Sequence of chain 1.A:
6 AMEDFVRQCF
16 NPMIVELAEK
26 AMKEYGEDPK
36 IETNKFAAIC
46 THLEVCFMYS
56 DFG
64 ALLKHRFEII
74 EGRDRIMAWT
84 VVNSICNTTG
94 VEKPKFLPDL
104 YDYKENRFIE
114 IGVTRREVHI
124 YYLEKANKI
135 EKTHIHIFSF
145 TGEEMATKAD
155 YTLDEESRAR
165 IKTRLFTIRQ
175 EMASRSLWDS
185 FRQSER

The small molecule below binds the protein below.
Small molecule (SMILES): O=C(O[C@@H]1Cc2c(O)cc(O)cc2O[C@@H]1c1cc(O)c(O)c(O)c1)c1cc(O)c(O)c(O)c1

Binding-site contacts:
Ligand atom O10 contacts residue LYS128 of chain 1.A at 3.0 Å (salt-bridge).
Ligand atom O10 contacts residue TYR124 of chain 1.A at 3.0 Å (h-bond).
Ligand atom C6 contacts residue MN1 of chain 1.B at 2.9 Å.
Ligand atom O03 contacts residue TYR30 of chain 1.A at 3.5 Å.
Ligand atom O7 contacts residue GLU113 of chain 1.A at 2.8 Å (salt-bridge).
Ligand atom O02 contacts residue LYS40 of chain 1.A at 3.6 Å (salt-bridge).
Ligand atom O50 contacts residue VAL116 of chain 1.A at 3.0 Å (h-bond).
Ligand atom C26 contacts residue TYR30 of chain 1.A at 3.5 Å (hydrophobic).
Ligand atom C3 contacts residue HIS47 of chain 1.A at 3.3 Å.
Ligand atom O1 contacts residue HIS47 of chain 1.A at 2.9 Å (h-bond).
Ligand atom C6 contacts residue HIS47 of chain 1.A at 3.3 Å.
Ligand atom C39 contacts residue HIS47 of chain 1.A at 3.7 Å.
Ligand atom O1 contacts residue GLU113 of chain 1.A at 3.4 Å (salt-bridge).
Ligand atom C24 contacts residue LYS40 of chain 1.A at 3.5 Å.
Ligand atom C29 contacts residue TYR30 of chain 1.A at 3.3 Å (hydrophobic).
Ligand atom C36 contacts residue ILE44 of chain 1.A at 3.7 Å (hydrophobic).
Ligand atom C4 contacts residue MN1 of chain 1.C at 3.2 Å.
Ligand atom C4 contacts residue GLU74 of chain 1.A at 3.6 Å.
Ligand atom O1 contacts residue ASP102 of chain 1.A at 2.8 Å (salt-bridge).
Ligand atom O7 contacts residue ILE114 of chain 1.A at 3.2 Å (h-bond).
Ligand atom O1 contacts residue MN1 of chain 1.B at 2.2 Å.
Ligand atom C31 contacts residue TYR30 of chain 1.A at 3.7 Å (hydrophobic).
Ligand atom C9 contacts residue LYS128 of chain 1.A at 3.3 Å.
Ligand atom O50 contacts residue TYR124 of chain 1.A at 3.6 Å.
Ligand atom C3 contacts residue MN1 of chain 1.B at 2.9 Å.
Ligand atom O1 contacts residue GLU74 of chain 1.A at 3.2 Å (salt-bridge).
Ligand atom C3 contacts residue MN1 of chain 1.C at 3.0 Å.
Ligand atom C43 contacts residue ALA43 of chain 1.A at 3.6 Å (hydrophobic).
Ligand atom O47 contacts residue ARG118 of chain 1.A at 3.4 Å (salt-bridge).
Ligand atom O7 contacts residue HIS47 of chain 1.A at 2.9 Å (h-bond).
Ligand atom C26 contacts residue LYS40 of chain 1.A at 3.3 Å.
Ligand atom C6 contacts residue LYS128 of chain 1.A at 3.2 Å.
Ligand atom O44 contacts residue ALA43 of chain 1.A at 3.4 Å.
Ligand atom C26 contacts residue GLU32 of chain 1.A at 3.5 Å.
Ligand atom O7 contacts residue MN1 of chain 1.B at 2.1 Å.
Ligand atom O03 contacts residue GLU32 of chain 1.A at 3.1 Å (salt-bridge).
Ligand atom C6 contacts residue GLU113 of chain 1.A at 3.6 Å.
Ligand atom O1 contacts residue MN1 of chain 1.C at 1.9 Å.
Ligand atom O7 contacts residue LYS128 of chain 1.A at 2.7 Å (salt-bridge).
Ligand atom C41 contacts residue ILE44 of chain 1.A at 3.5 Å (hydrophobic).